Sequence of chain 1.A:
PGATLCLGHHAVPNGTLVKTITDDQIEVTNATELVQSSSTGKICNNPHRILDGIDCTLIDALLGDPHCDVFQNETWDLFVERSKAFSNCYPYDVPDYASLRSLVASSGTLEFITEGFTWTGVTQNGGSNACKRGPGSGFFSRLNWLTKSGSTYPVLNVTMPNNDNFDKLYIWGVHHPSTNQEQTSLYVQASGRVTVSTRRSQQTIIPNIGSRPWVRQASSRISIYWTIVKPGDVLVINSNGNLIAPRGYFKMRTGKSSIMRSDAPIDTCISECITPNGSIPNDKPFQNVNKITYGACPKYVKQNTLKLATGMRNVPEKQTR

Binding-site contacts:
Ligand atom O7 contacts residue ASN159 of chain 1.A at 3.6 Å (h-bond).
Ligand atom C6 contacts residue THR161 of chain 1.A at 3.8 Å.
Ligand atom C2 contacts residue ASN159 of chain 1.A at 2.6 Å.
Ligand atom C4 contacts residue ASN159 of chain 1.A at 4.3 Å.
Ligand atom N2 contacts residue ASN159 of chain 1.A at 3.1 Å (h-bond).
Ligand atom C3 contacts residue ASN159 of chain 1.A at 3.9 Å.
Ligand atom C8 contacts residue VAL236 of chain 1.A at 4.2 Å (hydrophobic).
Ligand atom C1 contacts residue ASN159 of chain 1.A at 1.4 Å.
Ligand atom C7 contacts residue ASN159 of chain 1.A at 3.6 Å.
Ligand atom C5 contacts residue ASN159 of chain 1.A at 3.6 Å.
Ligand atom O5 contacts residue ASN159 of chain 1.A at 2.3 Å (h-bond).
Ligand atom C8 contacts residue THR161 of chain 1.A at 4.0 Å.
Ligand atom O6 contacts residue THR161 of chain 1.A at 3.8 Å.

A protein and the small-molecule ligand that binds it are described below.
Small molecule (SMILES): CC(=O)N[C@H]1[C@H](O[C@H]2[C@H](O)[C@@H](NC(C)=O)CO[C@@H]2CO)O[C@H](CO)[C@@H](O[C@@H]2O[C@H](CO)[C@@H](O)[C@H](O)[C@@H]2O)[C@@H]1O